Sequence of chain 1.K:
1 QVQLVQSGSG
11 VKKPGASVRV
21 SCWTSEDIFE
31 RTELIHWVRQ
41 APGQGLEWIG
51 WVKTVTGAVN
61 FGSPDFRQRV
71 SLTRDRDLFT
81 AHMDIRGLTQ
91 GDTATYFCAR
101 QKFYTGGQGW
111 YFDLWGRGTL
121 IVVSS

Sequence of chain 1.I:
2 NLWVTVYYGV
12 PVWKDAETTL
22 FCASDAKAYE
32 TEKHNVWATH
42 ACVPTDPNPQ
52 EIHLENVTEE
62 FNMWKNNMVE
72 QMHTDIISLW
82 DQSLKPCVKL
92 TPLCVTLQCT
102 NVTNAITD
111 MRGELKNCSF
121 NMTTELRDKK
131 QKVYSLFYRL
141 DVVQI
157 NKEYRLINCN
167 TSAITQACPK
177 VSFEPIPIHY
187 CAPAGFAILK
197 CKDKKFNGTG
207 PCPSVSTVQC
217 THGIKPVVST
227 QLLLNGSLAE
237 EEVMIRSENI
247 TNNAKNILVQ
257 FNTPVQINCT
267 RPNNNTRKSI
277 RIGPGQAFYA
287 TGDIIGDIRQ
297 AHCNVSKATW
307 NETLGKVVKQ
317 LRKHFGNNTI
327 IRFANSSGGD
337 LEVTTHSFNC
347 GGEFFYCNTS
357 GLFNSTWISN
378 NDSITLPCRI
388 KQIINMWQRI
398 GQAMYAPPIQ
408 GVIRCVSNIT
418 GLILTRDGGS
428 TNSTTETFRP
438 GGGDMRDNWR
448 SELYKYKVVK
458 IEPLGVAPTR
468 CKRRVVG

Binding-site contacts:
Ligand atom O6 contacts residue GLY66 of chain 1.L at 3.4 Å (h-bond).
Ligand atom C6 contacts residue GLY66 of chain 1.L at 3.9 Å.
Ligand atom O5 contacts residue ASN245 of chain 1.I at 2.3 Å (h-bond).
Ligand atom C5 contacts residue ASN245 of chain 1.I at 3.6 Å.
Ligand atom C6 contacts residue GLY107 of chain 1.K at 4.0 Å.
Ligand atom O5 contacts residue GLY107 of chain 1.K at 3.7 Å.
Ligand atom C1 contacts residue TYR28 of chain 1.L at 4.5 Å (hydrophobic).
Ligand atom C2 contacts residue ASN245 of chain 1.I at 2.4 Å.
Ligand atom N2 contacts residue ASN245 of chain 1.I at 2.9 Å (h-bond).
Ligand atom O6 contacts residue GLY107 of chain 1.K at 3.5 Å (h-bond).
Ligand atom C3 contacts residue PHE65 of chain 1.L at 3.9 Å (hydrophobic).
Ligand atom C7 contacts residue ASN245 of chain 1.I at 3.4 Å.
Ligand atom C5 contacts residue GLN64 of chain 1.L at 4.2 Å.
Ligand atom C5 contacts residue PHE65 of chain 1.L at 3.9 Å (hydrophobic).
Ligand atom O3 contacts residue TYR28 of chain 1.L at 4.2 Å.
Ligand atom C8 contacts residue GLN64 of chain 1.L at 4.1 Å.
Ligand atom C4 contacts residue ASN245 of chain 1.I at 4.1 Å.
Ligand atom C1 contacts residue ASN245 of chain 1.I at 1.5 Å.
Ligand atom C6 contacts residue GLN64 of chain 1.L at 3.4 Å.
Ligand atom O7 contacts residue ASN245 of chain 1.I at 4.3 Å.
Ligand atom C8 contacts residue GLU244 of chain 1.I at 4.2 Å.
Ligand atom O6 contacts residue TYR28 of chain 1.L at 4.2 Å.
Ligand atom O4 contacts residue PHE65 of chain 1.L at 3.6 Å.
Ligand atom C4 contacts residue PHE65 of chain 1.L at 4.1 Å (hydrophobic).
Ligand atom N2 contacts residue TYR28 of chain 1.L at 4.2 Å.
Ligand atom O6 contacts residue PHE65 of chain 1.L at 4.3 Å.
Ligand atom C3 contacts residue ASN245 of chain 1.I at 3.7 Å.
Ligand atom O4 contacts residue TYR28 of chain 1.L at 4.0 Å.
Ligand atom O3 contacts residue PHE65 of chain 1.L at 4.4 Å.
Ligand atom O6 contacts residue GLN64 of chain 1.L at 4.4 Å.
Ligand atom C8 contacts residue ASN245 of chain 1.I at 3.5 Å.
Ligand atom O7 contacts residue ILE246 of chain 1.I at 4.2 Å.
Ligand atom C2 contacts residue TYR28 of chain 1.L at 3.9 Å (hydrophobic).
Ligand atom C6 contacts residue PHE65 of chain 1.L at 4.5 Å (hydrophobic).
Ligand atom C1 contacts residue THR247 of chain 1.I at 3.9 Å.

The small molecule below binds the protein below.
Small molecule (SMILES): CC(=O)N[C@H]1[C@H](O[C@H]2[C@H](O)[C@@H](NC(C)=O)CO[C@@H]2CO)O[C@H](CO)[C@@H](O[C@@H]2O[C@H](CO[C@H]3O[C@H](CO)[C@@H](O)[C@H](O)[C@@H]3O)[C@@H](O)[C@H](O)[C@@H]2O)[C@@H]1O

Sequence of chain 1.L:
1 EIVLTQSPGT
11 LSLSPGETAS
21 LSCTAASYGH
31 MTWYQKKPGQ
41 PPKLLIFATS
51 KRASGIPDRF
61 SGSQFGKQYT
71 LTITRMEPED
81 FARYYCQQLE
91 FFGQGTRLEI